Binding-site contacts:
Ligand atom N2 contacts residue ASN30 of chain 1.A at 2.9 Å (h-bond).
Ligand atom C2 contacts residue ASN30 of chain 1.A at 2.4 Å.
Ligand atom C4 contacts residue ASN30 of chain 1.A at 4.2 Å.
Ligand atom C6 contacts residue ASN30 of chain 1.A at 4.3 Å.
Ligand atom C8 contacts residue ASN30 of chain 1.A at 4.3 Å.
Ligand atom C1 contacts residue PHE59 of chain 1.A at 4.5 Å (hydrophobic).
Ligand atom C7 contacts residue ASN30 of chain 1.A at 3.1 Å.
Ligand atom O5 contacts residue ASN30 of chain 1.A at 2.4 Å (h-bond).
Ligand atom C7 contacts residue PHE59 of chain 1.A at 3.8 Å (hydrophobic).
Ligand atom O7 contacts residue ASN30 of chain 1.A at 2.9 Å (h-bond).
Ligand atom C8 contacts residue PHE59 of chain 1.A at 3.6 Å (hydrophobic).
Ligand atom C1 contacts residue ASN30 of chain 1.A at 1.4 Å.
Ligand atom C5 contacts residue ASN30 of chain 1.A at 3.7 Å.
Ligand atom O7 contacts residue PHE59 of chain 1.A at 4.5 Å.
Ligand atom C3 contacts residue ASN30 of chain 1.A at 3.8 Å.
Ligand atom N2 contacts residue PHE59 of chain 1.A at 4.0 Å.

The small molecule below binds the protein below.
Small molecule (SMILES): CC(=O)N[C@@H]1[C@@H](O)[C@H](O)[C@@H](CO)O[C@H]1O

Sequence of chain 1.A:
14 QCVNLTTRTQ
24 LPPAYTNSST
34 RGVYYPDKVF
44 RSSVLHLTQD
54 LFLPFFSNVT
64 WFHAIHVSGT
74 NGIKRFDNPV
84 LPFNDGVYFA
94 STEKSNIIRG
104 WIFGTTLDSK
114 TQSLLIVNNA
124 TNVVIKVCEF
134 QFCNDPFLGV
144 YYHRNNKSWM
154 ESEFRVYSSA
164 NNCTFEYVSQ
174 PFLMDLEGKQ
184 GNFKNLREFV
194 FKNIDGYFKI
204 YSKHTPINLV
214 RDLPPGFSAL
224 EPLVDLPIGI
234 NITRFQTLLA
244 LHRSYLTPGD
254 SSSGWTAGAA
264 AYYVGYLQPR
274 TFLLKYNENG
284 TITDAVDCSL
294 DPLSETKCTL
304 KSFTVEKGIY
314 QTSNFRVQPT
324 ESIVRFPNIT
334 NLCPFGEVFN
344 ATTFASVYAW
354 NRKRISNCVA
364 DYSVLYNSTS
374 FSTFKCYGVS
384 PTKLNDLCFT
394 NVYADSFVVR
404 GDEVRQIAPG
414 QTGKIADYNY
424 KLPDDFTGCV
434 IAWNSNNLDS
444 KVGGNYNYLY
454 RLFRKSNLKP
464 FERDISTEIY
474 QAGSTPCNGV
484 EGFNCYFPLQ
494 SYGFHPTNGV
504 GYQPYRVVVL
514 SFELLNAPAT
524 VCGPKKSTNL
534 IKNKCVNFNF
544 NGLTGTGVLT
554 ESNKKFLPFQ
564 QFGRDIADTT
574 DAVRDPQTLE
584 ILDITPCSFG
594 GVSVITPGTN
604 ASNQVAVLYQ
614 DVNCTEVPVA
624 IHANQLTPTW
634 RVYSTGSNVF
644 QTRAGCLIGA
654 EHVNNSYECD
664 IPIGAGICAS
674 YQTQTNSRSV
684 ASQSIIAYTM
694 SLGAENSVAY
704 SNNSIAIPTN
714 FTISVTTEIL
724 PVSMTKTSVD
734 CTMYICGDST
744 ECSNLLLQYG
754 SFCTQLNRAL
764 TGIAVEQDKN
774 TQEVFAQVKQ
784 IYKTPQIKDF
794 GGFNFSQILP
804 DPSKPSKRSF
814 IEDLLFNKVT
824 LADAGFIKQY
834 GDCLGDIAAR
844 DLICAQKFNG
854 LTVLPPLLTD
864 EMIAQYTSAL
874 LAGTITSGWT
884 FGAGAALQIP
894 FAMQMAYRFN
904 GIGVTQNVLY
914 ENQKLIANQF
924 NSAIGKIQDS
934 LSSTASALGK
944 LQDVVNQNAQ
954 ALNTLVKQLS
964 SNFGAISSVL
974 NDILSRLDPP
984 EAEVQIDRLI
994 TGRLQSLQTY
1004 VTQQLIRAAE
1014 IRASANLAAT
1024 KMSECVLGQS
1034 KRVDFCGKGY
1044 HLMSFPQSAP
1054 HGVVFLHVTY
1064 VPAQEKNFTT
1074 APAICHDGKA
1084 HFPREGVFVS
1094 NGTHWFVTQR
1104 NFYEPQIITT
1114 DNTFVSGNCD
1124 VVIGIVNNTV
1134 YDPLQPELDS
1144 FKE